Binding-site contacts:
Ligand atom C10 contacts residue NI1 of chain 1.I at 3.1 Å.
Ligand atom C2 contacts residue TYR462 of chain 1.B at 3.9 Å (hydrophobic).
Ligand atom C10 contacts residue ASN483 of chain 1.B at 3.3 Å.
Ligand atom N3 contacts residue TYR462 of chain 1.B at 3.6 Å.
Ligand atom N11 contacts residue HIS473 of chain 1.B at 3.3 Å (h-bond).
Ligand atom O18 contacts residue PHE470 of chain 1.B at 3.7 Å.
Ligand atom C9 contacts residue PHE470 of chain 1.B at 3.7 Å (hydrophobic).
Ligand atom C9 contacts residue TRP493 of chain 1.B at 3.2 Å (hydrophobic).
Ligand atom C1 contacts residue TYR399 of chain 1.B at 3.7 Å (hydrophobic).
Ligand atom C16 contacts residue PHE470 of chain 1.B at 3.3 Å (hydrophobic).
Ligand atom C16 contacts residue TYR462 of chain 1.B at 3.4 Å (hydrophobic).
Ligand atom O5 contacts residue LYS491 of chain 1.B at 3.2 Å (salt-bridge).
Ligand atom C13 contacts residue NI1 of chain 1.I at 3.9 Å.
Ligand atom C10 contacts residue HIS561 of chain 1.B at 3.6 Å.
Ligand atom N11 contacts residue HIS561 of chain 1.B at 3.0 Å (h-bond).
Ligand atom C1 contacts residue SER469 of chain 1.B at 3.7 Å.
Ligand atom C8 contacts residue PHE470 of chain 1.B at 3.6 Å (hydrophobic).
Ligand atom O17 contacts residue TYR462 of chain 1.B at 3.6 Å.
Ligand atom C2 contacts residue GLY400 of chain 1.B at 3.8 Å.
Ligand atom C4 contacts residue TYR462 of chain 1.B at 3.5 Å (hydrophobic).
Ligand atom C12 contacts residue HIS473 of chain 1.B at 3.1 Å.
Ligand atom N11 contacts residue GLU475 of chain 1.B at 3.7 Å.
Ligand atom C13 contacts residue TYR462 of chain 1.B at 3.8 Å (hydrophobic).
Ligand atom N14 contacts residue PHE470 of chain 1.B at 3.5 Å.
Ligand atom C12 contacts residue NI1 of chain 1.I at 2.5 Å.
Ligand atom C9 contacts residue ASN483 of chain 1.B at 3.0 Å.
Ligand atom C1 contacts residue ASN565 of chain 1.B at 3.6 Å.
Ligand atom C7 contacts residue PHE470 of chain 1.B at 3.6 Å (hydrophobic).
Ligand atom O17 contacts residue PHE470 of chain 1.B at 3.4 Å.
Ligand atom C2 contacts residue VAL463 of chain 1.B at 3.6 Å (hydrophobic).
Ligand atom C6 contacts residue TYR462 of chain 1.B at 3.5 Å (hydrophobic).
Ligand atom C10 contacts residue TRP493 of chain 1.B at 3.5 Å (hydrophobic).
Ligand atom O18 contacts residue LYS491 of chain 1.B at 3.4 Å (salt-bridge).
Ligand atom C13 contacts residue PHE470 of chain 1.B at 3.6 Å (hydrophobic).
Ligand atom C7 contacts residue TYR462 of chain 1.B at 3.8 Å (hydrophobic).
Ligand atom N14 contacts residue TYR462 of chain 1.B at 3.6 Å.
Ligand atom C6 contacts residue PHE470 of chain 1.B at 3.6 Å (hydrophobic).
Ligand atom N11 contacts residue NI1 of chain 1.I at 2.0 Å (h-bond).
Ligand atom O5 contacts residue TYR462 of chain 1.B at 3.4 Å.
Ligand atom C1 contacts residue SER468 of chain 1.B at 3.7 Å.

A small-molecule ligand and the protein it binds are described below.
Small molecule (SMILES): CCNC(=O)c1c(O)c2ccncc2[nH]c1=O

Sequence of chain 1.B:
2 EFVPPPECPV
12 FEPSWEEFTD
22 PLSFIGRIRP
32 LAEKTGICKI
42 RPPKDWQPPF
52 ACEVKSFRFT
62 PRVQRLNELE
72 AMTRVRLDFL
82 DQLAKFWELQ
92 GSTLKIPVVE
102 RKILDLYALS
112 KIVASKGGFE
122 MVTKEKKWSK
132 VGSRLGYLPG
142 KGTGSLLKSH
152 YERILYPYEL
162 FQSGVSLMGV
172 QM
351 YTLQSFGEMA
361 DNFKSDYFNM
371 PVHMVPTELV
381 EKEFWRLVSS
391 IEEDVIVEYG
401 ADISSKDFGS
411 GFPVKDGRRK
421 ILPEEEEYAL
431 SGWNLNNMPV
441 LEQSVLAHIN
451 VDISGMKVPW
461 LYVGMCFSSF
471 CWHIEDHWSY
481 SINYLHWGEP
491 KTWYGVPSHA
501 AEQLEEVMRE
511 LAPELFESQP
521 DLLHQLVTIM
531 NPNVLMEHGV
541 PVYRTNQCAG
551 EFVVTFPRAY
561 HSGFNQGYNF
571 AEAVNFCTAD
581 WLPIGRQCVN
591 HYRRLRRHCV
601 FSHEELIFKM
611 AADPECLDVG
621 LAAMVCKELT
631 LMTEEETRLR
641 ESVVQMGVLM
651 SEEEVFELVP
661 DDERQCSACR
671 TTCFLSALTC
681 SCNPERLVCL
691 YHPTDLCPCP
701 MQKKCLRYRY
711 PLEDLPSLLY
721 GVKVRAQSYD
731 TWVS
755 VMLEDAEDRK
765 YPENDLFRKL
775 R